Binding-site contacts:
Ligand atom O contacts residue HIS161 of chain 1.X at 3.4 Å.
Ligand atom N1 contacts residue SER422 of chain 1.X at 2.8 Å (h-bond).
Ligand atom O contacts residue GLY157 of chain 1.X at 3.0 Å (h-bond).
Ligand atom C6 contacts residue HIS132 of chain 1.X at 3.7 Å.
Ligand atom OXT contacts residue GLN160 of chain 1.X at 3.0 Å (h-bond).
Ligand atom C contacts residue GLY157 of chain 1.X at 3.5 Å.
Ligand atom P contacts residue LYS133 of chain 1.X at 3.6 Å.
Ligand atom OP3 contacts residue GLY279 of chain 1.X at 3.4 Å (h-bond).
Ligand atom OP3 contacts residue GLY278 of chain 1.X at 3.0 Å (h-bond).
Ligand atom OP2 contacts residue ASN282 of chain 1.X at 3.0 Å (h-bond).
Ligand atom O3A contacts residue ALA158 of chain 1.X at 3.7 Å.
Ligand atom OP1 contacts residue SER281 of chain 1.X at 2.6 Å (h-bond).
Ligand atom C contacts residue THR156 of chain 1.X at 3.3 Å.
Ligand atom OP3 contacts residue SER281 of chain 1.X at 3.4 Å (h-bond).
Ligand atom OP1 contacts residue LYS133 of chain 1.X at 3.0 Å (salt-bridge).
Ligand atom P contacts residue SER281 of chain 1.X at 3.3 Å.
Ligand atom OP1 contacts residue GLY280 of chain 1.X at 3.7 Å.
Ligand atom C2A contacts residue GLY423 of chain 1.X at 3.6 Å.
Ligand atom OP4 contacts residue LYS133 of chain 1.X at 3.4 Å (salt-bridge).
Ligand atom O3A contacts residue GLN160 of chain 1.X at 3.6 Å.
Ligand atom C4A contacts residue LYS133 of chain 1.X at 3.5 Å.
Ligand atom C6 contacts residue SER422 of chain 1.X at 3.5 Å.
Ligand atom C contacts residue ALA158 of chain 1.X at 3.5 Å (hydrophobic).
Ligand atom N contacts residue LYS133 of chain 1.X at 3.3 Å.
Ligand atom OXT contacts residue HIS161 of chain 1.X at 3.1 Å (h-bond).
Ligand atom OP1 contacts residue THR236 of chain 1.X at 2.7 Å (h-bond).
Ligand atom OXT contacts residue ALA158 of chain 1.X at 3.4 Å (h-bond).
Ligand atom OXT contacts residue THR156 of chain 1.X at 3.2 Å (h-bond).
Ligand atom N1 contacts residue GLU396 of chain 1.X at 3.4 Å.
Ligand atom N1 contacts residue HIS132 of chain 1.X at 3.6 Å.
Ligand atom O contacts residue THR156 of chain 1.X at 2.6 Å (h-bond).
Ligand atom C4A contacts residue GLY349 of chain 1.X at 3.6 Å.
Ligand atom OXT contacts residue GLY159 of chain 1.X at 3.2 Å (h-bond).
Ligand atom OP3 contacts residue GLY280 of chain 1.X at 2.8 Å (h-bond).
Ligand atom OP2 contacts residue SER281 of chain 1.X at 3.0 Å (h-bond).
Ligand atom C6 contacts residue GLU396 of chain 1.X at 3.6 Å.
Ligand atom C2 contacts residue SER422 of chain 1.X at 3.7 Å.
Ligand atom OP2 contacts residue HIS132 of chain 1.X at 2.8 Å (h-bond).
Ligand atom CB contacts residue LEU212 of chain 1.X at 3.6 Å (hydrophobic).
Ligand atom C5A contacts residue LEU350 of chain 1.X at 3.7 Å (hydrophobic).

Sequence of chain 1.X:
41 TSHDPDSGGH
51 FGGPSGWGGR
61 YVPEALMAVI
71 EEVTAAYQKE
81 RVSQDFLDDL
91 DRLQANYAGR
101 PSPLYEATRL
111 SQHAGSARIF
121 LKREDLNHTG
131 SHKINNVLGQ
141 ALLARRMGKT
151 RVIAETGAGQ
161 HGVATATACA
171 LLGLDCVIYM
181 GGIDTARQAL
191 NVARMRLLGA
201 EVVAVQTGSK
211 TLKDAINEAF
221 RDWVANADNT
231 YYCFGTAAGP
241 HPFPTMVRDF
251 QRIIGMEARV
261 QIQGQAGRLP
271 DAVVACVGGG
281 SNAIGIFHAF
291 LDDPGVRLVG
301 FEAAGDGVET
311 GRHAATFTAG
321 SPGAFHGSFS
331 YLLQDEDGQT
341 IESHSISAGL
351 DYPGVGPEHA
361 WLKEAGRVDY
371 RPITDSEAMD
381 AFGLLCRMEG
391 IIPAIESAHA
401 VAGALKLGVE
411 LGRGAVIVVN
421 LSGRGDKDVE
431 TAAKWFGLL

A small-molecule ligand and the protein it binds are described below.
Small molecule (SMILES): C=C(NCc1c(COP(=O)(O)O)cnc(C)c1O)C(=O)O